Sequence of chain 1.A:
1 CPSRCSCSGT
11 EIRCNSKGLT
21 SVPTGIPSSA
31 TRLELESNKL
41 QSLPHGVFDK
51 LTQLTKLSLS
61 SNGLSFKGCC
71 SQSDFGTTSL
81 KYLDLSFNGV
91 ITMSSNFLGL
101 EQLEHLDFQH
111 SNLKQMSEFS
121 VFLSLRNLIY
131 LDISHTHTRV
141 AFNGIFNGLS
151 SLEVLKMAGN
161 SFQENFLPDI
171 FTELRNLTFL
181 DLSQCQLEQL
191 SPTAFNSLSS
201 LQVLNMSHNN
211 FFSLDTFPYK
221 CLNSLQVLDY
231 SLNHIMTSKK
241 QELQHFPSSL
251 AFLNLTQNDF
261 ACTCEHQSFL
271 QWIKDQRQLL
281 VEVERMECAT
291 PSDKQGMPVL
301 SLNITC

Binding-site contacts:
Ligand atom C7 contacts residue ASP229 of chain 1.A at 3.9 Å.
Ligand atom C6 contacts residue NAG2 of chain 1.F at 3.8 Å.
Ligand atom C3 contacts residue NAG1 of chain 1.F at 3.8 Å.
Ligand atom C5 contacts residue ASN254 of chain 1.A at 3.7 Å.
Ligand atom C2 contacts residue ASP229 of chain 1.A at 3.5 Å.
Ligand atom C3 contacts residue ASN254 of chain 1.A at 3.8 Å.
Ligand atom C8 contacts residue NAG2 of chain 1.F at 3.9 Å.
Ligand atom N2 contacts residue ASN254 of chain 1.A at 2.8 Å (h-bond).
Ligand atom O4 contacts residue NAG1 of chain 1.F at 3.3 Å.
Ligand atom C5 contacts residue NAG1 of chain 1.F at 4.0 Å.
Ligand atom O3 contacts residue NAG1 of chain 1.F at 3.0 Å (h-bond).
Ligand atom C8 contacts residue SER207 of chain 1.A at 3.7 Å.
Ligand atom C6 contacts residue NAG1 of chain 1.F at 3.3 Å.
Ligand atom N2 contacts residue ASP229 of chain 1.A at 2.8 Å (salt-bridge).
Ligand atom O5 contacts residue NAG1 of chain 1.F at 3.6 Å (h-bond).
Ligand atom C8 contacts residue PHE252 of chain 1.A at 3.7 Å (hydrophobic).
Ligand atom C4 contacts residue NAG1 of chain 1.F at 4.1 Å.
Ligand atom C8 contacts residue ASP229 of chain 1.A at 4.0 Å.
Ligand atom N2 contacts residue SER231 of chain 1.A at 3.7 Å.
Ligand atom C7 contacts residue ASN254 of chain 1.A at 3.6 Å.
Ligand atom O7 contacts residue ASN254 of chain 1.A at 3.8 Å.
Ligand atom C6 contacts residue VAL281 of chain 1.A at 4.2 Å (hydrophobic).
Ligand atom N2 contacts residue NAG1 of chain 1.F at 4.1 Å.
Ligand atom C3 contacts residue ASP229 of chain 1.A at 3.6 Å.
Ligand atom O6 contacts residue NAG2 of chain 1.F at 4.2 Å.
Ligand atom O5 contacts residue ASN254 of chain 1.A at 2.4 Å (h-bond).
Ligand atom C1 contacts residue NAG1 of chain 1.F at 4.2 Å.
Ligand atom C8 contacts residue NAG1 of chain 1.F at 3.6 Å.
Ligand atom C8 contacts residue SER231 of chain 1.A at 3.3 Å.
Ligand atom O5 contacts residue VAL281 of chain 1.A at 3.5 Å.
Ligand atom C7 contacts residue SER231 of chain 1.A at 3.7 Å.
Ligand atom C1 contacts residue VAL281 of chain 1.A at 4.2 Å (hydrophobic).
Ligand atom C1 contacts residue ASP229 of chain 1.A at 3.6 Å.
Ligand atom O6 contacts residue NAG1 of chain 1.F at 3.1 Å (h-bond).
Ligand atom C1 contacts residue ASN254 of chain 1.A at 1.4 Å.
Ligand atom O6 contacts residue VAL281 of chain 1.A at 3.8 Å.
Ligand atom C4 contacts residue ASN254 of chain 1.A at 4.2 Å.
Ligand atom C2 contacts residue ASN254 of chain 1.A at 2.4 Å.
Ligand atom C7 contacts residue NAG1 of chain 1.F at 4.2 Å.
Ligand atom O7 contacts residue VAL227 of chain 1.A at 3.5 Å.

This small molecule binds to this protein.
Small molecule (SMILES): CC(=O)N[C@H]1[C@H](O[C@H]2[C@H](O)[C@@H](NC(C)=O)CO[C@@H]2CO)O[C@H](CO)[C@@H](O[C@@H]2O[C@H](CO)[C@@H](O)[C@H](O)[C@@H]2O)[C@@H]1O